A small-molecule ligand and the protein it binds are described below.
Small molecule (SMILES): CC(=O)N[C@@H]1[C@@H](O)[C@H](O)[C@@H](CO)O[C@H]1O

Binding-site contacts:
Ligand atom C8 contacts residue ASN154 of chain 1.C at 4.3 Å.
Ligand atom C2 contacts residue ASN154 of chain 1.C at 2.5 Å.
Ligand atom C7 contacts residue GLU121 of chain 1.C at 4.2 Å.
Ligand atom C4 contacts residue ASN154 of chain 1.C at 4.2 Å.
Ligand atom C3 contacts residue ASN154 of chain 1.C at 3.8 Å.
Ligand atom C1 contacts residue ASN154 of chain 1.C at 1.4 Å.
Ligand atom O5 contacts residue ASN154 of chain 1.C at 2.4 Å (h-bond).
Ligand atom C7 contacts residue ASN154 of chain 1.C at 3.9 Å.
Ligand atom O7 contacts residue GLU121 of chain 1.C at 3.9 Å.
Ligand atom N2 contacts residue ASN154 of chain 1.C at 2.9 Å (h-bond).
Ligand atom C5 contacts residue ASN154 of chain 1.C at 3.7 Å.
Ligand atom O7 contacts residue ASN154 of chain 1.C at 4.4 Å.

Sequence of chain 1.C:
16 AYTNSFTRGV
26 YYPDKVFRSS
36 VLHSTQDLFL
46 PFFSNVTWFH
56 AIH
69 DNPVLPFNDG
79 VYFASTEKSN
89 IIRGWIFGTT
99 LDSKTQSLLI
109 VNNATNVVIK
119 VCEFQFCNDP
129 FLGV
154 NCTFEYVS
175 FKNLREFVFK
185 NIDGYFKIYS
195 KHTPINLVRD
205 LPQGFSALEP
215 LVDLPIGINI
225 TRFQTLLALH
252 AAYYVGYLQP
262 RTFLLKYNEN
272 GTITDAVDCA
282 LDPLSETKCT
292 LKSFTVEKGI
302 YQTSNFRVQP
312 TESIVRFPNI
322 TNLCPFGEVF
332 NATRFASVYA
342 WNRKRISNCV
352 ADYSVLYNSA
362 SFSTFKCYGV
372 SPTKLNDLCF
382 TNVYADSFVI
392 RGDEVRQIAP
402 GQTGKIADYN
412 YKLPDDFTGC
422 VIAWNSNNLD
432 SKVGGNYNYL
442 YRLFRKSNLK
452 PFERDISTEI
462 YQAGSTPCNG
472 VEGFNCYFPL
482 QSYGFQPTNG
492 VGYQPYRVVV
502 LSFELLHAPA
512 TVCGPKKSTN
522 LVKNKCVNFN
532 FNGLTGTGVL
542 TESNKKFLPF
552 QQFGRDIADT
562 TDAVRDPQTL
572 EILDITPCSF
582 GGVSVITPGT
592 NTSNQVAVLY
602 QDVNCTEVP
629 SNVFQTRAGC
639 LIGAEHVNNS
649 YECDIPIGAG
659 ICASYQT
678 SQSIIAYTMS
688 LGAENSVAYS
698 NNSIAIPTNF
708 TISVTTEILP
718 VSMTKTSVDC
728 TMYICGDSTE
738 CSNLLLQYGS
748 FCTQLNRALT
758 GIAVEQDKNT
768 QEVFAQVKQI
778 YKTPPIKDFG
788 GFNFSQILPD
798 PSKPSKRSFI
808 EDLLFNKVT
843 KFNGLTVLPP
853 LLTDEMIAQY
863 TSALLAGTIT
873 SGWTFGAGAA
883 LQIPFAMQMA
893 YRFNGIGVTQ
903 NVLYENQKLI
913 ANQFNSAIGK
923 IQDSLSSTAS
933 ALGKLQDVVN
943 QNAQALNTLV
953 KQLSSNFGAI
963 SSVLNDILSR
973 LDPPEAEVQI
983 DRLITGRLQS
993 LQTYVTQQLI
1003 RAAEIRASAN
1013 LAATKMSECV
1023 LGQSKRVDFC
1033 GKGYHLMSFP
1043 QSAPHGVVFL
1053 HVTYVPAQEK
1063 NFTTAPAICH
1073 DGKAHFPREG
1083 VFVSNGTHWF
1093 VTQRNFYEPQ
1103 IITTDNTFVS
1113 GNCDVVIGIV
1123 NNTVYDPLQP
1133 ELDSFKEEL